The small molecule below binds the protein below.
Small molecule (SMILES): Cc1cn([C@H]2C[C@H](O[P](=O)(O)OC[C@H]3O[C@@H](n4cc(C)c(=O)[nH]c4=O)C[C@@H]3O[P](=O)(O)OC[C@H]3O[C@@H](n4cnc5c(=O)nc(N)[nH]c54)C[C@@H]3O[P](=O)(O)OC[C@H]3O[C@@H](n4cc(C)c(=O)[nH]c4=O)C[C@@H]3O)[C@@H](COP(=O)=O)O2)c(=O)[nH]c1=O

Sequence of chain 1.B:
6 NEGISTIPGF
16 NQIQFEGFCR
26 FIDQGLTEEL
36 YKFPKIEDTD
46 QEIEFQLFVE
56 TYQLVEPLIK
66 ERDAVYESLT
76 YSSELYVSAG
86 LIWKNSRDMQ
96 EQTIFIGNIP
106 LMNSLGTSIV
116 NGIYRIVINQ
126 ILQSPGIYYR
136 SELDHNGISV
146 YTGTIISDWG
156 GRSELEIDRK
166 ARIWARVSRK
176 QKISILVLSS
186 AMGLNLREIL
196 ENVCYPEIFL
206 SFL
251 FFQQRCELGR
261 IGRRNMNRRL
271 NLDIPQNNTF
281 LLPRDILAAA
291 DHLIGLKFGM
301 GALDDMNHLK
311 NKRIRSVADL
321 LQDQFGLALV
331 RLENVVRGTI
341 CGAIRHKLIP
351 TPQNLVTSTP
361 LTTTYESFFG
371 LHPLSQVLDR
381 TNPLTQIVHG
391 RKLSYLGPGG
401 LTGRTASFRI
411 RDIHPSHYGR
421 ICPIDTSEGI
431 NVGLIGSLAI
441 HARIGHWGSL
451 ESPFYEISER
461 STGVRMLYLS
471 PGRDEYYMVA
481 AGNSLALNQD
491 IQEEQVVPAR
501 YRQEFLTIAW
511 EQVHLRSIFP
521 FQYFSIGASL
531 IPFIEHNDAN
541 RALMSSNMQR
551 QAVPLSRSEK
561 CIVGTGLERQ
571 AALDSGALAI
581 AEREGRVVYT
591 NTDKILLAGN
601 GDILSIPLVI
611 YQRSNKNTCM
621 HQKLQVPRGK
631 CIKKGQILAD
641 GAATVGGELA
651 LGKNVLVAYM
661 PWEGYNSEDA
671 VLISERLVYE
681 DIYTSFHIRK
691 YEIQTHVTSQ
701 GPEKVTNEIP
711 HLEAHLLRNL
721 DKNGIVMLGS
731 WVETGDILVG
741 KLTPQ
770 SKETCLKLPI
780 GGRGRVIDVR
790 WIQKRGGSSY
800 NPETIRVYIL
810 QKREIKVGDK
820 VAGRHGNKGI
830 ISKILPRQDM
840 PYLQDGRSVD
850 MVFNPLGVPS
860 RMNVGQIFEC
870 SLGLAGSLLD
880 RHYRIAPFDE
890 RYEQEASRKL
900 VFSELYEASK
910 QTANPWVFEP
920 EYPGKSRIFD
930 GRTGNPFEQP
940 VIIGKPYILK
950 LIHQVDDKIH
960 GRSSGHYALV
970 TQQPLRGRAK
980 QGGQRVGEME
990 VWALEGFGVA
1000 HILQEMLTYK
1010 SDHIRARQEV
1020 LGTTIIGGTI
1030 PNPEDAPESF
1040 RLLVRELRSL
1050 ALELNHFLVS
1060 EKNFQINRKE

Sequence of chain 1.U:
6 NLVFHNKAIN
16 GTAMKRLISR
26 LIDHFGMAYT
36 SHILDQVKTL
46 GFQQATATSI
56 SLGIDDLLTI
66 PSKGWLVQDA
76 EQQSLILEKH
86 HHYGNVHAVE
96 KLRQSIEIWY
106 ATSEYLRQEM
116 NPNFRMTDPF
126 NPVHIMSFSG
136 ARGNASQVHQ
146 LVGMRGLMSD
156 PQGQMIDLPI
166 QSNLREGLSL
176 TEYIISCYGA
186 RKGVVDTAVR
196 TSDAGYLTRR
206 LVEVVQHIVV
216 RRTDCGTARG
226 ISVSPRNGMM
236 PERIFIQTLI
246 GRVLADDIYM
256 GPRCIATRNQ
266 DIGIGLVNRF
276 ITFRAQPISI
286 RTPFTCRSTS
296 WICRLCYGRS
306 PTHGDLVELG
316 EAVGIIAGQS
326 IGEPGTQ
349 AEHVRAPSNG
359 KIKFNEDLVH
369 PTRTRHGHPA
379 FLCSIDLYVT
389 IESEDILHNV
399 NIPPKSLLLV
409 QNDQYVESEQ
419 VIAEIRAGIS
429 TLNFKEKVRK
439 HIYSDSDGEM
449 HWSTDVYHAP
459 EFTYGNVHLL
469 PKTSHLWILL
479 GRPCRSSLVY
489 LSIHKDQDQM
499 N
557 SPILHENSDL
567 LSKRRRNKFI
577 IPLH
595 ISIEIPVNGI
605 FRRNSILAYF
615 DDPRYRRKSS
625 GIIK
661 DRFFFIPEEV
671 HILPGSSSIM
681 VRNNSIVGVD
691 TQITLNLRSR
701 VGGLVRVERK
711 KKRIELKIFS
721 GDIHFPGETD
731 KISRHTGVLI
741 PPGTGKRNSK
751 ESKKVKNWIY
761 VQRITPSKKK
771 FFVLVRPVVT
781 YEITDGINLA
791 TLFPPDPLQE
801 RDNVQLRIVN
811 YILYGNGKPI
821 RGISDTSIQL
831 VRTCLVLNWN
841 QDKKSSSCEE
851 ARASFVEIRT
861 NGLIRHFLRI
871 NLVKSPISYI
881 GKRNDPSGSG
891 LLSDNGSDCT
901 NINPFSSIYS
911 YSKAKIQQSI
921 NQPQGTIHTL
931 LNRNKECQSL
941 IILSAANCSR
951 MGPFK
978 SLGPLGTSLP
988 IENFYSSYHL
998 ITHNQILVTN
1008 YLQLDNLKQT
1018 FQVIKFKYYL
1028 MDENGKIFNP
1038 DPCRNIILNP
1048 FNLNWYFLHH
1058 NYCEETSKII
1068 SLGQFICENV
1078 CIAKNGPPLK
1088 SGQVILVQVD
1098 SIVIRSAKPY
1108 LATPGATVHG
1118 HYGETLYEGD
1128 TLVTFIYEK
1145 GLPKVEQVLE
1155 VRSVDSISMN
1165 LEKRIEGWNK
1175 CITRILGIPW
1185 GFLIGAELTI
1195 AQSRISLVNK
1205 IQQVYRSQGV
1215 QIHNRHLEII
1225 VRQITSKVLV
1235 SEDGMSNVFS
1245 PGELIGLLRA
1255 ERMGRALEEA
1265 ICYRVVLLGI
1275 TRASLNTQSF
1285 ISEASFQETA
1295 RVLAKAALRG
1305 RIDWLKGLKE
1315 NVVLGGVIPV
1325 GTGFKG

Binding-site contacts:
Ligand atom C4' contacts residue ARG1156 of chain 1.U at 3.6 Å.
Ligand atom C5' contacts residue ARG1156 of chain 1.U at 3.6 Å.
Ligand atom N3 contacts residue ARG404 of chain 1.B at 3.8 Å.
Ligand atom C5' contacts residue THR405 of chain 1.B at 4.3 Å.
Ligand atom C2 contacts residue THR405 of chain 1.B at 4.0 Å.
Ligand atom C2 contacts residue ARG404 of chain 1.B at 3.6 Å.
Ligand atom P contacts residue ARG1156 of chain 1.U at 4.5 Å.
Ligand atom N1 contacts residue THR405 of chain 1.B at 3.7 Å.
Ligand atom C6 contacts residue THR405 of chain 1.B at 3.7 Å.
Ligand atom OP1 contacts residue ARG1156 of chain 1.U at 3.4 Å.
Ligand atom N1 contacts residue ARG404 of chain 1.B at 4.2 Å.
Ligand atom O5' contacts residue ARG1156 of chain 1.U at 4.3 Å.
Ligand atom C1' contacts residue THR405 of chain 1.B at 3.4 Å.
Ligand atom O4 contacts residue ARG404 of chain 1.B at 4.3 Å.
Ligand atom C5 contacts residue THR405 of chain 1.B at 3.6 Å.
Ligand atom OP1 contacts residue SER407 of chain 1.B at 4.2 Å.
Ligand atom O2 contacts residue THR405 of chain 1.B at 4.5 Å.
Ligand atom O2 contacts residue ARG404 of chain 1.B at 3.5 Å (salt-bridge).
Ligand atom O3' contacts residue ARG1156 of chain 1.U at 3.4 Å (salt-bridge).
Ligand atom O4' contacts residue THR405 of chain 1.B at 2.9 Å (h-bond).
Ligand atom P contacts residue THR405 of chain 1.B at 4.5 Å.
Ligand atom C3' contacts residue ARG1156 of chain 1.U at 3.8 Å.
Ligand atom C4 contacts residue THR405 of chain 1.B at 4.3 Å.
Ligand atom N3 contacts residue THR405 of chain 1.B at 4.3 Å.
Ligand atom C4' contacts residue THR405 of chain 1.B at 3.8 Å.
Ligand atom C7 contacts residue THR405 of chain 1.B at 3.6 Å.